Sequence of chain 1.A:
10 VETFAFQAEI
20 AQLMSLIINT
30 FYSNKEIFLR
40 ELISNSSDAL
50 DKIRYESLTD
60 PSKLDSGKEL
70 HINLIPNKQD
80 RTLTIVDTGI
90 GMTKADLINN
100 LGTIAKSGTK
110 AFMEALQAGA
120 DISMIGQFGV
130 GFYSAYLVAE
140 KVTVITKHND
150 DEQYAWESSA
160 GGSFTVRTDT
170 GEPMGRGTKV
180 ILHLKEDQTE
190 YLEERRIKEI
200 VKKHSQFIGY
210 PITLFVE

A small-molecule ligand and the protein it binds are described below.
Small molecule (SMILES): CN(C(=O)c1cc2c(C(=O)N3CCCCC3)[nH]nc2cc1O)c1ccc(N2CCOCC2)cc1

Binding-site contacts:
Ligand atom C22 contacts residue ILE89 of chain 1.A at 3.5 Å (hydrophobic).
Ligand atom N13 contacts residue VAL179 of chain 1.A at 3.6 Å.
Ligand atom C11 contacts residue PHE131 of chain 1.A at 3.8 Å (hydrophobic).
Ligand atom C1 contacts residue THR177 of chain 1.A at 3.8 Å.
Ligand atom C14 contacts residue PHE131 of chain 1.A at 3.5 Å (hydrophobic).
Ligand atom C27 contacts residue GLY128 of chain 1.A at 3.6 Å.
Ligand atom C7 contacts residue ASP86 of chain 1.A at 3.4 Å.
Ligand atom C6 contacts residue THR177 of chain 1.A at 3.7 Å.
Ligand atom N12 contacts residue LEU41 of chain 1.A at 3.8 Å.
Ligand atom C34 contacts residue LEU96 of chain 1.A at 3.8 Å (hydrophobic).
Ligand atom O15 contacts residue ASN44 of chain 1.A at 3.2 Å (h-bond).
Ligand atom O3 contacts residue GLY90 of chain 1.A at 3.5 Å.
Ligand atom O3 contacts residue THR177 of chain 1.A at 2.8 Å (h-bond).
Ligand atom C22 contacts residue GLY90 of chain 1.A at 3.4 Å.
Ligand atom O3 contacts residue MET91 of chain 1.A at 3.6 Å.
Ligand atom C5 contacts residue MET91 of chain 1.A at 3.7 Å (hydrophobic).
Ligand atom C24 contacts residue ASN44 of chain 1.A at 3.3 Å.
Ligand atom C1 contacts residue ALA48 of chain 1.A at 3.7 Å (hydrophobic).
Ligand atom C29 contacts residue PHE131 of chain 1.A at 3.8 Å (hydrophobic).
Ligand atom N13 contacts residue ASN44 of chain 1.A at 3.5 Å.
Ligand atom C11 contacts residue ASN44 of chain 1.A at 3.6 Å.
Ligand atom C1 contacts residue MET91 of chain 1.A at 3.7 Å (hydrophobic).
Ligand atom O8 contacts residue ALA48 of chain 1.A at 3.2 Å.
Ligand atom O8 contacts residue THR177 of chain 1.A at 3.4 Å.
Ligand atom C20 contacts residue LEU100 of chain 1.A at 3.6 Å (hydrophobic).
Ligand atom O8 contacts residue ASP86 of chain 1.A at 2.6 Å (salt-bridge).
Ligand atom C6 contacts residue ASP86 of chain 1.A at 3.4 Å.
Ligand atom C19 contacts residue ASN44 of chain 1.A at 3.5 Å.
Ligand atom C25 contacts residue ASN44 of chain 1.A at 3.7 Å.
Ligand atom C31 contacts residue PHE131 of chain 1.A at 3.8 Å (hydrophobic).
Ligand atom C21 contacts residue ASN44 of chain 1.A at 3.2 Å.
Ligand atom C24 contacts residue ASP47 of chain 1.A at 3.6 Å.
Ligand atom O15 contacts residue PHE131 of chain 1.A at 3.3 Å.
Ligand atom N30 contacts residue PHE131 of chain 1.A at 3.6 Å.
Ligand atom N12 contacts residue PHE131 of chain 1.A at 3.4 Å.
Ligand atom C9 contacts residue ASN44 of chain 1.A at 3.6 Å.
Ligand atom N2 contacts residue ALA48 of chain 1.A at 3.7 Å.
Ligand atom C22 contacts residue MET91 of chain 1.A at 3.8 Å (hydrophobic).
Ligand atom N12 contacts residue ASN44 of chain 1.A at 3.4 Å (h-bond).
Ligand atom C7 contacts residue THR177 of chain 1.A at 3.6 Å.